Sequence of chain 1.B:
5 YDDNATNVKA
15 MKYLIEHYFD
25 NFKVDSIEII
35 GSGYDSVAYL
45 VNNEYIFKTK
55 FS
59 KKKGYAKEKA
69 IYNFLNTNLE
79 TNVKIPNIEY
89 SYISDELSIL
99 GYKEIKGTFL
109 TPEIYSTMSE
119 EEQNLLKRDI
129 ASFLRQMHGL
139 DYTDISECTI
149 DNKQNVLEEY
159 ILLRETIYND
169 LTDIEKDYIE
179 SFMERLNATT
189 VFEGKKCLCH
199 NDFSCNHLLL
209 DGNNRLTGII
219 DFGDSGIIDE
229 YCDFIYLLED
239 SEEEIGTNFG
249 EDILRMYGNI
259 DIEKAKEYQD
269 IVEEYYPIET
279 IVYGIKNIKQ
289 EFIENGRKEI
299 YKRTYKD

Binding-site contacts:
Ligand atom O3A contacts residue LYS52 of chain 1.B at 3.7 Å.
Ligand atom O3G contacts residue MG1 of chain 1.K at 2.5 Å.
Ligand atom O2A contacts residue ASP219 of chain 1.B at 3.2 Å.
Ligand atom PB contacts residue ASP219 of chain 1.B at 3.7 Å.
Ligand atom C6 contacts residue ILE103 of chain 1.B at 3.6 Å (hydrophobic).
Ligand atom C5 contacts residue ILE50 of chain 1.B at 3.7 Å (hydrophobic).
Ligand atom N7 contacts residue TYR100 of chain 1.B at 2.8 Å (h-bond).
Ligand atom N2 contacts residue ILE103 of chain 1.B at 3.2 Å (h-bond).
Ligand atom PB contacts residue MG1 of chain 1.J at 3.6 Å.
Ligand atom O1B contacts residue LYS52 of chain 1.B at 3.7 Å.
Ligand atom O1A contacts residue MG1 of chain 1.J at 2.0 Å.
Ligand atom C8 contacts residue TYR100 of chain 1.B at 3.5 Å (hydrophobic).
Ligand atom PA contacts residue MG1 of chain 1.J at 3.1 Å.
Ligand atom N3 contacts residue PHE107 of chain 1.B at 3.6 Å.
Ligand atom PG contacts residue MG1 of chain 1.J at 3.0 Å.
Ligand atom N3B contacts residue MG1 of chain 1.J at 3.2 Å.
Ligand atom O2B contacts residue ASP219 of chain 1.B at 2.6 Å (salt-bridge).
Ligand atom O6 contacts residue TYR100 of chain 1.B at 3.6 Å.
Ligand atom O2G contacts residue MG1 of chain 1.J at 1.7 Å.
Ligand atom O1A contacts residue HIS205 of chain 1.B at 3.4 Å (h-bond).
Ligand atom C2 contacts residue ILE103 of chain 1.B at 3.4 Å (hydrophobic).
Ligand atom C2' contacts residue PHE107 of chain 1.B at 3.7 Å (hydrophobic).
Ligand atom O1B contacts residue SER40 of chain 1.B at 2.7 Å (h-bond).
Ligand atom O1A contacts residue ASP219 of chain 1.B at 3.0 Å (salt-bridge).
Ligand atom O3A contacts residue MG1 of chain 1.J at 3.5 Å.
Ligand atom O2G contacts residue HIS205 of chain 1.B at 3.3 Å (h-bond).
Ligand atom O2B contacts residue MG1 of chain 1.J at 3.5 Å.
Ligand atom O2A contacts residue LYS52 of chain 1.B at 2.9 Å (salt-bridge).
Ligand atom O3G contacts residue ASP219 of chain 1.B at 3.2 Å (salt-bridge).
Ligand atom O4' contacts residue ILE34 of chain 1.B at 3.6 Å.
Ligand atom N1 contacts residue ILE103 of chain 1.B at 2.7 Å (h-bond).
Ligand atom O2B contacts residue MG1 of chain 1.K at 2.4 Å.
Ligand atom PG contacts residue ASP219 of chain 1.B at 3.5 Å.
Ligand atom O3G contacts residue MG1 of chain 1.J at 3.6 Å.
Ligand atom O6 contacts residue ILE103 of chain 1.B at 2.8 Å (h-bond).
Ligand atom C8 contacts residue ILE218 of chain 1.B at 3.7 Å (hydrophobic).
Ligand atom N1 contacts residue GLU102 of chain 1.B at 3.6 Å.
Ligand atom O2B contacts residue LYS52 of chain 1.B at 3.0 Å (salt-bridge).
Ligand atom O2G contacts residue ASP219 of chain 1.B at 3.0 Å (salt-bridge).
Ligand atom PA contacts residue ASP219 of chain 1.B at 3.7 Å.

A small-molecule ligand and the protein it binds are described below.
Small molecule (SMILES): Nc1nc2c(ncn2[C@@H]2O[C@H](CO[P](=O)(O)O[P](=O)(O)NP(=O)(O)O)[C@@H](O)[C@H]2O)c(=O)[nH]1